Sequence of chain 1.E:
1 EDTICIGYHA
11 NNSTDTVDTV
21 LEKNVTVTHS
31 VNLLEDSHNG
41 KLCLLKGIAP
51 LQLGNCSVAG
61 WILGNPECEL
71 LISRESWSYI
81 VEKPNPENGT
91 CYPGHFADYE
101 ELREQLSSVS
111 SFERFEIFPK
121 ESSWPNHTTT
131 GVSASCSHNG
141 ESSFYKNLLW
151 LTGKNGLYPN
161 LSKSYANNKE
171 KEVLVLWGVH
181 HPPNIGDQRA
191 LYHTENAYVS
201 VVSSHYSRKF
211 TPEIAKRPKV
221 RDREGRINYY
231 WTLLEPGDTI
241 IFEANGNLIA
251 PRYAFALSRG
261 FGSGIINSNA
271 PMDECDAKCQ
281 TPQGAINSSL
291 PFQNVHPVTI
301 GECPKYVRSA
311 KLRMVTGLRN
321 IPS

Binding-site contacts:
Ligand atom O5 contacts residue ASN24 of chain 1.E at 2.4 Å (h-bond).
Ligand atom O7 contacts residue ASN24 of chain 1.E at 3.1 Å (h-bond).
Ligand atom C8 contacts residue ASN24 of chain 1.E at 4.3 Å.
Ligand atom C2 contacts residue ASN24 of chain 1.E at 2.5 Å.
Ligand atom N2 contacts residue ASN24 of chain 1.E at 2.9 Å (h-bond).
Ligand atom C1 contacts residue ASN24 of chain 1.E at 1.5 Å.
Ligand atom C4 contacts residue ASN24 of chain 1.E at 4.3 Å.
Ligand atom C3 contacts residue ASN24 of chain 1.E at 3.8 Å.
Ligand atom C7 contacts residue ASN24 of chain 1.E at 3.2 Å.
Ligand atom C1 contacts residue LYS23 of chain 1.E at 4.5 Å.
Ligand atom C5 contacts residue ASN24 of chain 1.E at 3.7 Å.

The protein below binds the small molecule below.
Small molecule (SMILES): CC(=O)N[C@@H]1[C@@H](O)[C@H](O)[C@@H](CO)O[C@H]1O